Binding-site contacts:
Ligand atom C8 contacts residue GLN907 of chain 1.C at 3.9 Å.
Ligand atom O5 contacts residue GLN907 of chain 1.C at 4.3 Å.
Ligand atom O5 contacts residue PHE699 of chain 1.C at 3.8 Å.
Ligand atom C7 contacts residue ASN698 of chain 1.C at 3.3 Å.
Ligand atom C6 contacts residue PHE699 of chain 1.C at 4.5 Å (hydrophobic).
Ligand atom C3 contacts residue ASN698 of chain 1.C at 3.8 Å.
Ligand atom O7 contacts residue ASN698 of chain 1.C at 2.8 Å (h-bond).
Ligand atom O3 contacts residue ASN906 of chain 1.C at 4.2 Å.
Ligand atom C5 contacts residue PHE699 of chain 1.C at 4.2 Å (hydrophobic).
Ligand atom C4 contacts residue ASN698 of chain 1.C at 4.2 Å.
Ligand atom O6 contacts residue PHE699 of chain 1.C at 4.0 Å.
Ligand atom C1 contacts residue ASN698 of chain 1.C at 1.4 Å.
Ligand atom O6 contacts residue THR700 of chain 1.C at 4.4 Å.
Ligand atom N2 contacts residue ASN698 of chain 1.C at 2.9 Å (h-bond).
Ligand atom C4 contacts residue GLN907 of chain 1.C at 4.4 Å.
Ligand atom C2 contacts residue ASN698 of chain 1.C at 2.5 Å.
Ligand atom C1 contacts residue PHE699 of chain 1.C at 4.1 Å (hydrophobic).
Ligand atom C8 contacts residue ASN698 of chain 1.C at 4.2 Å.
Ligand atom C7 contacts residue LEU903 of chain 1.C at 4.1 Å (hydrophobic).
Ligand atom O5 contacts residue GLN1052 of chain 1.C at 4.3 Å.
Ligand atom O5 contacts residue ASN698 of chain 1.C at 2.4 Å (h-bond).
Ligand atom C5 contacts residue ASN698 of chain 1.C at 3.6 Å.
Ligand atom O6 contacts residue GLN907 of chain 1.C at 3.9 Å.
Ligand atom O7 contacts residue LEU903 of chain 1.C at 3.2 Å.
Ligand atom C5 contacts residue GLN907 of chain 1.C at 3.4 Å.
Ligand atom O4 contacts residue GLN907 of chain 1.C at 4.2 Å.
Ligand atom N2 contacts residue GLN907 of chain 1.C at 4.1 Å.
Ligand atom C3 contacts residue LEU903 of chain 1.C at 4.5 Å (hydrophobic).
Ligand atom O4 contacts residue LEU903 of chain 1.C at 4.2 Å.
Ligand atom C6 contacts residue GLN907 of chain 1.C at 3.3 Å.

Sequence of chain 1.C:
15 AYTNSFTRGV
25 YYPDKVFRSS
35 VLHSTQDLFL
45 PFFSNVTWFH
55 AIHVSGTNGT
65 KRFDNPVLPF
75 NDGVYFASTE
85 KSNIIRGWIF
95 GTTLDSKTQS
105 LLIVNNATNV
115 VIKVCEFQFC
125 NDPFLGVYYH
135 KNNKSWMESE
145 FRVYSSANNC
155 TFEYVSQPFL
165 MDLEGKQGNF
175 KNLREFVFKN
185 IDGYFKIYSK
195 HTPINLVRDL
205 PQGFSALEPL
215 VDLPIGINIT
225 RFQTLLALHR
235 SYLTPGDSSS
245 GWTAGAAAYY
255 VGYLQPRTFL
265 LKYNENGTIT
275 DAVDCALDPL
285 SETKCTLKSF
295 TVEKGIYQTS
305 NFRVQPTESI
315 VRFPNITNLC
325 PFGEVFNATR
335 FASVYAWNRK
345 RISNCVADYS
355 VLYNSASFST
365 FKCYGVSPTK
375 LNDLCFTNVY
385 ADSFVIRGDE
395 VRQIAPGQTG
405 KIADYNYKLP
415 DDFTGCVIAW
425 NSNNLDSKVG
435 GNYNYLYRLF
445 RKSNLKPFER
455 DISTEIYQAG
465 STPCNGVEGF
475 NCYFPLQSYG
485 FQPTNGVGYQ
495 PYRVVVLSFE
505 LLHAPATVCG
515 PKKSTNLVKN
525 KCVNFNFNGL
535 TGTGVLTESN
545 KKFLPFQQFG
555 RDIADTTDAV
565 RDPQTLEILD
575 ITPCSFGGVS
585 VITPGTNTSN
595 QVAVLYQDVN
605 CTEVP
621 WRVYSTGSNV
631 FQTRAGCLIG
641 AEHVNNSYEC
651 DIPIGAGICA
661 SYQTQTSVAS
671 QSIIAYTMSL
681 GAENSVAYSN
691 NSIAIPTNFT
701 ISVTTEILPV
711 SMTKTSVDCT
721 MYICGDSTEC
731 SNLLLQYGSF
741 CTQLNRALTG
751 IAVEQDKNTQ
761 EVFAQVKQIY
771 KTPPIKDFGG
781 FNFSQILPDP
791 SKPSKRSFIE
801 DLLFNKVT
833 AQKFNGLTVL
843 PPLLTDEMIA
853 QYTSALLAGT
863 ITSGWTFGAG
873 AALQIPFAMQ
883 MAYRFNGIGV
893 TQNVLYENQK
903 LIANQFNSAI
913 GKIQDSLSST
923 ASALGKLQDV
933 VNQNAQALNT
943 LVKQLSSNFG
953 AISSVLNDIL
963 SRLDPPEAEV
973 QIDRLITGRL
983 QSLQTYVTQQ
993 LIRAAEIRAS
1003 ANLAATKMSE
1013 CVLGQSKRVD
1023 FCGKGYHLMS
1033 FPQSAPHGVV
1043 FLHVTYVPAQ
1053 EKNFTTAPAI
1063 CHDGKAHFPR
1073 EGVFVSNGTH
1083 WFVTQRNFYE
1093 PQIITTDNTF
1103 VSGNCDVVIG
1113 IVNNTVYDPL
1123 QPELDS

A protein and the small-molecule ligand that binds it are described below.
Small molecule (SMILES): CC(=O)N[C@H]1[C@H](O[C@H]2[C@H](O)[C@@H](NC(C)=O)CO[C@@H]2CO)O[C@H](CO)[C@@H](O)[C@@H]1O